Binding-site contacts:
Ligand atom O3 contacts residue LEU429 of chain 1.D at 3.7 Å.
Ligand atom N1 contacts residue SEC493 of chain 1.D at 3.5 Å.
Ligand atom N2 contacts residue ALA424 of chain 1.D at 3.2 Å.
Ligand atom C1 contacts residue ARG426 of chain 1.D at 3.8 Å.
Ligand atom C1 contacts residue CYS74 of chain 1.D at 4.1 Å (hydrophobic).
Ligand atom FE contacts residue CYS74 of chain 1.D at 2.3 Å.
Ligand atom FE contacts residue SEC493 of chain 1.D at 4.2 Å.
Ligand atom C2 contacts residue CYS496 of chain 1.D at 4.2 Å (hydrophobic).
Ligand atom C3 contacts residue ALA424 of chain 1.D at 3.4 Å (hydrophobic).
Ligand atom N1 contacts residue CYS496 of chain 1.D at 3.4 Å.
Ligand atom O3 contacts residue HIS78 of chain 1.D at 3.3 Å (h-bond).
Ligand atom C1 contacts residue ALA448 of chain 1.D at 3.8 Å (hydrophobic).
Ligand atom O3 contacts residue CYS496 of chain 1.D at 3.8 Å.
Ligand atom C3 contacts residue CYS496 of chain 1.D at 2.9 Å (hydrophobic).
Ligand atom FE contacts residue ALA424 of chain 1.D at 4.3 Å.
Ligand atom N1 contacts residue ALA448 of chain 1.D at 3.3 Å.
Ligand atom N2 contacts residue PRO425 of chain 1.D at 3.2 Å.
Ligand atom C3 contacts residue HIS78 of chain 1.D at 3.4 Å.
Ligand atom FE contacts residue CYS71 of chain 1.D at 4.0 Å.
Ligand atom C2 contacts residue PRO425 of chain 1.D at 4.1 Å (hydrophobic).
Ligand atom O3 contacts residue ALA424 of chain 1.D at 3.2 Å.
Ligand atom N1 contacts residue THR449 of chain 1.D at 2.7 Å (h-bond).
Ligand atom FE contacts residue NI1 of chain 1.X at 3.7 Å.
Ligand atom C2 contacts residue CYS74 of chain 1.D at 3.1 Å (hydrophobic).
Ligand atom C2 contacts residue ALA424 of chain 1.D at 3.4 Å (hydrophobic).
Ligand atom C1 contacts residue THR449 of chain 1.D at 3.7 Å.
Ligand atom O3 contacts residue CYS74 of chain 1.D at 4.0 Å.
Ligand atom C3 contacts residue CYS74 of chain 1.D at 3.1 Å (hydrophobic).
Ligand atom N2 contacts residue ARG426 of chain 1.D at 2.9 Å (salt-bridge).
Ligand atom O3 contacts residue SER447 of chain 1.D at 4.1 Å.
Ligand atom N2 contacts residue CYS74 of chain 1.D at 3.5 Å.
Ligand atom FE contacts residue HIS78 of chain 1.D at 4.2 Å.
Ligand atom C2 contacts residue ARG426 of chain 1.D at 3.6 Å.
Ligand atom N1 contacts residue ARG426 of chain 1.D at 3.6 Å.
Ligand atom C1 contacts residue CYS496 of chain 1.D at 3.0 Å (hydrophobic).
Ligand atom C1 contacts residue SEC493 of chain 1.D at 3.5 Å.
Ligand atom FE contacts residue CYS496 of chain 1.D at 2.3 Å.
Ligand atom C1 contacts residue NI1 of chain 1.X at 4.1 Å.
Ligand atom C3 contacts residue ALA448 of chain 1.D at 4.3 Å (hydrophobic).
Ligand atom O3 contacts residue ALA448 of chain 1.D at 4.1 Å.

A protein and the small-molecule ligand that binds it are described below.
Small molecule (SMILES): N#C[Fe](=C=O)C#N

Sequence of chain 1.D:
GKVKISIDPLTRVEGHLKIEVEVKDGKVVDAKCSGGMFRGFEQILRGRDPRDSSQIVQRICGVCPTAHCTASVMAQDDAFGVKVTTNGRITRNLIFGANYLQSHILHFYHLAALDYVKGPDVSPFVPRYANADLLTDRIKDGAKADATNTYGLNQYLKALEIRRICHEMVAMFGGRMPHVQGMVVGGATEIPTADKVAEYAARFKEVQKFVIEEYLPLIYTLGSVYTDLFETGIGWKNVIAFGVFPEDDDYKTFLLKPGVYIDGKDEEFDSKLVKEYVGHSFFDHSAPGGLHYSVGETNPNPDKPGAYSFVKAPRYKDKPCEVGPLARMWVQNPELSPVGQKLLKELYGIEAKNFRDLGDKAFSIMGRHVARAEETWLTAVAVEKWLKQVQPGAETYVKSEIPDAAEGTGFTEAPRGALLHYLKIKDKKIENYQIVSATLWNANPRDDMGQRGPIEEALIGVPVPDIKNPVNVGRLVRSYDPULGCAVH